Binding-site contacts:
Ligand atom O5' contacts residue ARG558 of chain 1.B at 3.2 Å (salt-bridge).
Ligand atom OP1 contacts residue ARG282 of chain 1.B at 2.1 Å (salt-bridge).
Ligand atom OP2 contacts residue POP1 of chain 1.P at 3.0 Å (h-bond).
Ligand atom O5' contacts residue POP1 of chain 1.P at 2.4 Å (h-bond).
Ligand atom O4 contacts residue A2 of chain 1.F at 2.9 Å (h-bond).
Ligand atom C4' contacts residue ASP460 of chain 1.B at 3.2 Å.
Ligand atom O2' contacts residue THR451 of chain 1.B at 3.0 Å (h-bond).
Ligand atom C2' contacts residue ASP460 of chain 1.B at 3.2 Å.
Ligand atom O4 contacts residue A4 of chain 1.F at 3.2 Å (h-bond).
Ligand atom O3' contacts residue ASP387 of chain 1.B at 3.3 Å (salt-bridge).
Ligand atom OP1 contacts residue MG1 of chain 1.Q at 2.2 Å.
Ligand atom O2 contacts residue THR456 of chain 1.B at 3.1 Å.
Ligand atom OP1 contacts residue ARG577 of chain 1.B at 2.8 Å (salt-bridge).
Ligand atom N6 contacts residue U7 of chain 1.F at 2.9 Å (h-bond).
Ligand atom O2' contacts residue ASP460 of chain 1.B at 2.3 Å (salt-bridge).
Ligand atom N6 contacts residue U8 of chain 1.F at 2.8 Å (h-bond).
Ligand atom O2 contacts residue A3 of chain 1.F at 3.1 Å (h-bond).
Ligand atom O3' contacts residue ASP364 of chain 1.B at 2.9 Å (salt-bridge).
Ligand atom OP1 contacts residue ASP364 of chain 1.B at 2.7 Å (salt-bridge).
Ligand atom N3 contacts residue A5 of chain 1.F at 3.2 Å (h-bond).
Ligand atom N3 contacts residue A3 of chain 1.F at 3.0 Å (h-bond).
Ligand atom P contacts residue ARG282 of chain 1.B at 3.1 Å.
Ligand atom N3 contacts residue A2 of chain 1.F at 2.8 Å (h-bond).
Ligand atom C8 contacts residue GLN613 of chain 1.B at 3.1 Å.
Ligand atom N3 contacts residue A4 of chain 1.F at 2.9 Å (h-bond).
Ligand atom N1 contacts residue U7 of chain 1.F at 2.9 Å (h-bond).
Ligand atom OP2 contacts residue ARG558 of chain 1.B at 2.9 Å (salt-bridge).
Ligand atom C1' contacts residue ASP460 of chain 1.B at 3.2 Å.
Ligand atom N1 contacts residue U6 of chain 1.F at 3.0 Å (h-bond).
Ligand atom O4' contacts residue ASP460 of chain 1.B at 3.2 Å (salt-bridge).
Ligand atom P contacts residue POP1 of chain 1.P at 2.8 Å.
Ligand atom O2' contacts residue THR584 of chain 1.B at 2.9 Å (h-bond).
Ligand atom N1 contacts residue U8 of chain 1.F at 2.7 Å (h-bond).
Ligand atom O4 contacts residue A3 of chain 1.F at 3.1 Å (h-bond).
Ligand atom O4' contacts residue TYR362 of chain 1.B at 3.1 Å.
Ligand atom O4 contacts residue LYS279 of chain 1.B at 3.1 Å (salt-bridge).
Ligand atom C3' contacts residue POP1 of chain 1.P at 2.9 Å.
Ligand atom N6 contacts residue U6 of chain 1.F at 3.1 Å (h-bond).
Ligand atom O3' contacts residue POP1 of chain 1.P at 2.6 Å (h-bond).
Ligand atom OP1 contacts residue POP1 of chain 1.P at 2.8 Å (h-bond).

A small-molecule ligand and the protein it binds are described below.
Small molecule (SMILES): Nc1ncnc2c1ncn2[C@@H]1O[C@H](COP(=O)=O)[C@@H](O[P](=O)(O)OC[C@H]2O[C@@H](n3cnc4c(N)ncnc43)[C@H](O)[C@@H]2O[P](=O)(O)OC[C@H]2O[C@@H](n3cnc4c(N)ncnc43)[C@H](O)[C@@H]2O[P](=O)(O)OC[C@H]2O[C@@H](n3ccc(=O)[nH]c3=O)[C@H](O)[C@@H]2O[P](=O)(O)OC[C@H]2O[C@@H](n3ccc(=O)[nH]c3=O)[C@H](O)[C@@H]2O[P](=O)(O)OC[C@H]2O[C@@H](n3ccc(=O)[nH]c3=O)[C@H](O)[C@@H]2O[P](=O)(O)OC[C@H]2O[C@@H](n3ccc(=O)[nH]c3=O)[C@H](O)[C@@H]2O)[C@H]1O

Sequence of chain 1.B:
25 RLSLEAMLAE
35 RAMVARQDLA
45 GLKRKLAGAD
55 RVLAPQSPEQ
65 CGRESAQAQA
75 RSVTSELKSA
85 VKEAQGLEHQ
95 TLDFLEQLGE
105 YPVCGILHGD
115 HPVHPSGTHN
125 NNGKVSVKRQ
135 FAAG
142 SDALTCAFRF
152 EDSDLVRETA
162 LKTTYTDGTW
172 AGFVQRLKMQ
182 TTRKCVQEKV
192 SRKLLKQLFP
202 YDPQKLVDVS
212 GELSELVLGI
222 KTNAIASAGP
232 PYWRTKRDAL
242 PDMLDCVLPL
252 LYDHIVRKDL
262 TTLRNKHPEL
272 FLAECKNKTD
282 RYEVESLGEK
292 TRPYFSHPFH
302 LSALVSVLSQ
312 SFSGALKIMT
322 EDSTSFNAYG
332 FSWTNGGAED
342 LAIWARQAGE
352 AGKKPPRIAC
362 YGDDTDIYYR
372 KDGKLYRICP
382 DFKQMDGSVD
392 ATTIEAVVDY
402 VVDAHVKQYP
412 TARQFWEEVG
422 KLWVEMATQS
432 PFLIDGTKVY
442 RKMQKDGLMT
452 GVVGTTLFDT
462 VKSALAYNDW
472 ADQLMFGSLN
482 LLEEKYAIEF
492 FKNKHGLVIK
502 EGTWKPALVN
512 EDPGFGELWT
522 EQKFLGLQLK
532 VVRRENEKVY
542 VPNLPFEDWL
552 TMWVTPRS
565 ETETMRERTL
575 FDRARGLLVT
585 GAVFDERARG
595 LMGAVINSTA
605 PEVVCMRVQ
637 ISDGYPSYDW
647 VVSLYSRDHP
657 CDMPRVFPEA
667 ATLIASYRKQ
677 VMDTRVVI

Sequence of chain 1.A:
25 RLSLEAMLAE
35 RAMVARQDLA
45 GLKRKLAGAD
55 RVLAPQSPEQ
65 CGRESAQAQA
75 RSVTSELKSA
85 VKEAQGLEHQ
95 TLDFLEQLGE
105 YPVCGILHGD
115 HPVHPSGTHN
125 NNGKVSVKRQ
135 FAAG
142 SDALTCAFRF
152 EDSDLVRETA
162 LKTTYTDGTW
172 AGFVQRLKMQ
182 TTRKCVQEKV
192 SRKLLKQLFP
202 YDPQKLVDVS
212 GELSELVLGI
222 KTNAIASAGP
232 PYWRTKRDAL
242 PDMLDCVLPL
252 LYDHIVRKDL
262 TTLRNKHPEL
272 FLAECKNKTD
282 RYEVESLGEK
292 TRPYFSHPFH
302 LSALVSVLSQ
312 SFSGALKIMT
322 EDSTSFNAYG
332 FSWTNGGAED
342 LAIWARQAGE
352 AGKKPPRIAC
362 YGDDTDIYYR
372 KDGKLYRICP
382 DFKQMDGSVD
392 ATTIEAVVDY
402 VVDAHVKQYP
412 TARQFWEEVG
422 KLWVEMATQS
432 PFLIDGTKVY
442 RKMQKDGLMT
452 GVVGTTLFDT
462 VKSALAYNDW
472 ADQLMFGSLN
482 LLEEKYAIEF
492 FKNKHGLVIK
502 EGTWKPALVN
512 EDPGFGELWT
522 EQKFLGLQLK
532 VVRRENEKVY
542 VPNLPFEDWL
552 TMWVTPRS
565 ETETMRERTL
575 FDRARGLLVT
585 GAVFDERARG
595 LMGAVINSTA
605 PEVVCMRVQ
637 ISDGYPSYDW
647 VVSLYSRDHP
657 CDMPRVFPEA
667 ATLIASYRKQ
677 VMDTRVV